This protein binds this small molecule.
Small molecule (SMILES): COCCOCCOCCOc1ccc(C(C)(C)CC(C)(C)C)cc1

Sequence of chain 1.B:
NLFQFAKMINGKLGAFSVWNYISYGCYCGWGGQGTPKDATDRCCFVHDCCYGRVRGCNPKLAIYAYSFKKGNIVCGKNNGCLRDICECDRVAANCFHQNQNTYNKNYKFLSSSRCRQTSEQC

Binding-site contacts:
Ligand atom C14 contacts residue LEU2 of chain 1.A at 3.7 Å (hydrophobic).
Ligand atom C20 contacts residue PHE5 of chain 1.A at 4.1 Å (hydrophobic).
Ligand atom C13 contacts residue VAL18 of chain 1.A at 3.8 Å (hydrophobic).
Ligand atom C17 contacts residue PHE5 of chain 1.A at 4.1 Å (hydrophobic).
Ligand atom O21 contacts residue GLY29 of chain 1.A at 3.2 Å (h-bond).
Ligand atom C19 contacts residue TYR21 of chain 1.A at 4.0 Å (hydrophobic).
Ligand atom O18 contacts residue TYR21 of chain 1.A at 4.0 Å.
Ligand atom O18 contacts residue PHE5 of chain 1.A at 3.5 Å.
Ligand atom C3 contacts residue TRP19 of chain 1.A at 3.5 Å (hydrophobic).
Ligand atom C4 contacts residue PHE16 of chain 1.B at 3.4 Å (hydrophobic).
Ligand atom C12 contacts residue ILE22 of chain 1.A at 4.2 Å (hydrophobic).
Ligand atom O21 contacts residue CYS44 of chain 1.A at 4.0 Å.
Ligand atom C22 contacts residue CYS44 of chain 1.A at 3.8 Å (hydrophobic).
Ligand atom C23 contacts residue TYR27 of chain 1.A at 3.6 Å (hydrophobic).
Ligand atom C22 contacts residue GLY29 of chain 1.A at 3.9 Å.
Ligand atom O21 contacts residue TYR27 of chain 1.A at 3.6 Å (h-bond).
Ligand atom C19 contacts residue PHE96 of chain 1.A at 4.1 Å (hydrophobic).
Ligand atom C2 contacts residue VAL18 of chain 1.A at 3.9 Å (hydrophobic).
Ligand atom C13 contacts residue LEU2 of chain 1.A at 4.0 Å (hydrophobic).
Ligand atom C20 contacts residue CYS44 of chain 1.A at 3.9 Å (hydrophobic).
Ligand atom O24 contacts residue GLY29 of chain 1.A at 3.9 Å.
Ligand atom C23 contacts residue GLY29 of chain 1.A at 3.7 Å.
Ligand atom C16 contacts residue PHE5 of chain 1.A at 4.0 Å (hydrophobic).
Ligand atom C22 contacts residue HIS47 of chain 1.A at 4.0 Å.
Ligand atom C8 contacts residue LEU2 of chain 1.A at 3.8 Å (hydrophobic).
Ligand atom C22 contacts residue TYR27 of chain 1.A at 3.6 Å (hydrophobic).
Ligand atom C25 contacts residue GLY29 of chain 1.A at 3.7 Å.
Ligand atom C19 contacts residue PHE5 of chain 1.A at 3.9 Å (hydrophobic).
Ligand atom C17 contacts residue TYR21 of chain 1.A at 3.3 Å (hydrophobic).
Ligand atom C25 contacts residue LYS60 of chain 1.A at 4.1 Å.
Ligand atom O21 contacts residue CYS28 of chain 1.A at 3.7 Å.
Ligand atom C4 contacts residue TFA1 of chain 1.I at 3.6 Å.
Ligand atom C2 contacts residue ILE22 of chain 1.A at 3.7 Å (hydrophobic).
Ligand atom C19 contacts residue CYS44 of chain 1.A at 3.8 Å (hydrophobic).
Ligand atom C25 contacts residue TRP30 of chain 1.A at 3.6 Å (hydrophobic).
Ligand atom C20 contacts residue HIS47 of chain 1.A at 3.7 Å.
Ligand atom C11 contacts residue ILE22 of chain 1.A at 3.9 Å (hydrophobic).
Ligand atom C2 contacts residue TRP19 of chain 1.A at 4.0 Å (hydrophobic).
Ligand atom C3 contacts residue TFA1 of chain 1.I at 3.9 Å.
Ligand atom C16 contacts residue VAL18 of chain 1.A at 3.6 Å (hydrophobic).

Sequence of chain 1.A:
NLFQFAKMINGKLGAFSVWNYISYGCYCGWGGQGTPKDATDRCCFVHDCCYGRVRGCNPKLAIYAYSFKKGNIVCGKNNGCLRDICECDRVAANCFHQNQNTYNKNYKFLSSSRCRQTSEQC